Sequence of chain 1.A:
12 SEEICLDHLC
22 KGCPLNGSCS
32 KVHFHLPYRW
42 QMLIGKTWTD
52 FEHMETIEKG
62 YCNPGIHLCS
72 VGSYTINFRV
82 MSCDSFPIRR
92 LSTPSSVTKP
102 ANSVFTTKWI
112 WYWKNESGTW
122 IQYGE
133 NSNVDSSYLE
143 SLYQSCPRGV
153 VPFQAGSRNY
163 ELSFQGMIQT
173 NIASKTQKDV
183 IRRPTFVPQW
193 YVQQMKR

This protein binds this small molecule.
Small molecule (SMILES): Nc1ncnc2c1ncn2[C@@H]1O[C@H](CO[P](=O)(O)O[P](=O)(O)OC[C@H]2O[C@@H](O)[C@H](O)[C@@H]2O)[C@@H](O)[C@H]1O

Binding-site contacts:
Ligand atom C4 contacts residue TRP114 of chain 1.A at 3.2 Å (hydrophobic).
Ligand atom N1 contacts residue ALA157 of chain 1.A at 3.6 Å.
Ligand atom N6 contacts residue TYR124 of chain 1.A at 3.5 Å.
Ligand atom C2 contacts residue ALA157 of chain 1.A at 3.5 Å (hydrophobic).
Ligand atom O2' contacts residue TRP114 of chain 1.A at 3.8 Å.
Ligand atom C8 contacts residue TRP114 of chain 1.A at 3.6 Å (hydrophobic).
Ligand atom C5' contacts residue TYR162 of chain 1.A at 3.6 Å (hydrophobic).
Ligand atom N1 contacts residue TRP114 of chain 1.A at 3.4 Å.
Ligand atom O2A contacts residue ASN173 of chain 1.A at 3.2 Å (h-bond).
Ligand atom N1 contacts residue SER134 of chain 1.A at 2.9 Å (h-bond).
Ligand atom N7 contacts residue TRP114 of chain 1.A at 3.6 Å.
Ligand atom N6 contacts residue PHE155 of chain 1.A at 3.5 Å.
Ligand atom O4' contacts residue TYR162 of chain 1.A at 3.4 Å (h-bond).
Ligand atom O1A contacts residue LYS180 of chain 1.A at 2.8 Å (salt-bridge).
Ligand atom C6 contacts residue TRP114 of chain 1.A at 3.3 Å (hydrophobic).
Ligand atom N9 contacts residue TRP114 of chain 1.A at 3.5 Å.
Ligand atom PB contacts residue THR178 of chain 1.A at 3.7 Å.
Ligand atom O1B contacts residue ASN173 of chain 1.A at 3.1 Å (h-bond).
Ligand atom C8 contacts residue TYR162 of chain 1.A at 3.6 Å (hydrophobic).
Ligand atom C2 contacts residue TRP114 of chain 1.A at 3.4 Å (hydrophobic).
Ligand atom N7 contacts residue GLN171 of chain 1.A at 3.0 Å (h-bond).
Ligand atom N9 contacts residue TYR162 of chain 1.A at 3.6 Å.
Ligand atom C3D contacts residue ARG160 of chain 1.A at 3.4 Å.
Ligand atom O2A contacts residue TYR162 of chain 1.A at 2.7 Å (h-bond).
Ligand atom C5D contacts residue ARG160 of chain 1.A at 3.2 Å.
Ligand atom O3A contacts residue THR178 of chain 1.A at 3.5 Å.
Ligand atom O1B contacts residue SER176 of chain 1.A at 3.1 Å (h-bond).
Ligand atom N6 contacts residue GLN171 of chain 1.A at 2.9 Å (h-bond).
Ligand atom N3 contacts residue TRP114 of chain 1.A at 3.4 Å.
Ligand atom O2B contacts residue THR178 of chain 1.A at 2.5 Å (h-bond).
Ligand atom N7 contacts residue TYR162 of chain 1.A at 3.8 Å.
Ligand atom N6 contacts residue SER134 of chain 1.A at 3.6 Å (h-bond).
Ligand atom C5 contacts residue TRP114 of chain 1.A at 3.4 Å (hydrophobic).
Ligand atom N6 contacts residue TRP114 of chain 1.A at 3.6 Å (h-bond).
Ligand atom O2B contacts residue SER176 of chain 1.A at 2.9 Å (h-bond).
Ligand atom O3D contacts residue ARG160 of chain 1.A at 3.8 Å.
Ligand atom C4' contacts residue ARG160 of chain 1.A at 3.6 Å.
Ligand atom PB contacts residue SER176 of chain 1.A at 3.5 Å.
Ligand atom C6 contacts residue SER134 of chain 1.A at 3.7 Å.
Ligand atom C5' contacts residue ARG160 of chain 1.A at 3.4 Å.